A small-molecule ligand and the protein it binds are described below.
Small molecule (SMILES): CCOc1noc2cc(OCCC3CCN(c4ccc(C)nn4)CC3)ccc12

Binding-site contacts:
Ligand atom C25 contacts residue PHE180 of chain 4.A at 3.5 Å (hydrophobic).
Ligand atom N24 contacts residue PHE180 of chain 4.A at 3.6 Å.
Ligand atom O23 contacts residue LEU216 of chain 4.A at 3.7 Å.
Ligand atom C22 contacts residue ILE123 of chain 4.A at 3.6 Å (hydrophobic).
Ligand atom N07 contacts residue LEU101 of chain 4.A at 3.7 Å.
Ligand atom C14 contacts residue HIS237 of chain 4.A at 3.5 Å.
Ligand atom C28 contacts residue TYR143 of chain 4.A at 3.4 Å (hydrophobic).
Ligand atom C19 contacts residue LEU182 of chain 4.A at 3.6 Å (hydrophobic).
Ligand atom C18 contacts residue TYR145 of chain 4.A at 3.8 Å (hydrophobic).
Ligand atom C28 contacts residue MET144 of chain 4.A at 3.8 Å (hydrophobic).
Ligand atom C04 contacts residue MET213 of chain 4.A at 3.9 Å (hydrophobic).
Ligand atom C12 contacts residue ILE99 of chain 4.A at 3.7 Å (hydrophobic).
Ligand atom C14 contacts residue SER121 of chain 4.A at 3.5 Å.
Ligand atom C03 contacts residue ASN211 of chain 4.A at 3.1 Å.
Ligand atom C22 contacts residue ILE99 of chain 4.A at 3.9 Å (hydrophobic).
Ligand atom O16 contacts residue ILE99 of chain 4.A at 3.6 Å.
Ligand atom C18 contacts residue ILE99 of chain 4.A at 3.8 Å (hydrophobic).
Ligand atom N06 contacts residue LEU101 of chain 4.A at 3.2 Å.
Ligand atom C01 contacts residue TYR192 of chain 4.A at 2.9 Å (hydrophobic).
Ligand atom C17 contacts residue ILE99 of chain 4.A at 3.8 Å (hydrophobic).
Ligand atom C10 contacts residue TYR191 of chain 4.A at 3.7 Å (hydrophobic).
Ligand atom C15 contacts residue LEU182 of chain 4.A at 3.7 Å (hydrophobic).
Ligand atom C28 contacts residue TYR145 of chain 4.A at 3.3 Å (hydrophobic).
Ligand atom C18 contacts residue LEU182 of chain 4.A at 3.2 Å (hydrophobic).
Ligand atom O26 contacts residue TYR145 of chain 4.A at 3.2 Å.
Ligand atom C17 contacts residue LEU182 of chain 4.A at 3.7 Å (hydrophobic).
Ligand atom C09 contacts residue TYR191 of chain 4.A at 3.6 Å (hydrophobic).
Ligand atom O26 contacts residue PHE180 of chain 4.A at 3.7 Å.
Ligand atom N08 contacts residue LEU101 of chain 4.A at 3.8 Å.
Ligand atom C13 contacts residue MET213 of chain 4.A at 3.4 Å (hydrophobic).
Ligand atom C21 contacts residue ILE123 of chain 4.A at 3.8 Å (hydrophobic).
Ligand atom N24 contacts residue LEU216 of chain 4.A at 3.5 Å.
Ligand atom C19 contacts residue TYR145 of chain 4.A at 3.2 Å (hydrophobic).
Ligand atom C15 contacts residue ILE123 of chain 4.A at 3.6 Å (hydrophobic).
Ligand atom C09 contacts residue LEU101 of chain 4.A at 3.8 Å (hydrophobic).
Ligand atom C28 contacts residue ALA167 of chain 4.A at 3.1 Å (hydrophobic).
Ligand atom C04 contacts residue ASN211 of chain 4.A at 3.4 Å.
Ligand atom C05 contacts residue LEU101 of chain 4.A at 3.9 Å (hydrophobic).
Ligand atom C27 contacts residue PHE180 of chain 4.A at 3.2 Å (hydrophobic).
Ligand atom C01 contacts residue THR207 of chain 4.A at 2.9 Å.

Sequence of chain 4.A:
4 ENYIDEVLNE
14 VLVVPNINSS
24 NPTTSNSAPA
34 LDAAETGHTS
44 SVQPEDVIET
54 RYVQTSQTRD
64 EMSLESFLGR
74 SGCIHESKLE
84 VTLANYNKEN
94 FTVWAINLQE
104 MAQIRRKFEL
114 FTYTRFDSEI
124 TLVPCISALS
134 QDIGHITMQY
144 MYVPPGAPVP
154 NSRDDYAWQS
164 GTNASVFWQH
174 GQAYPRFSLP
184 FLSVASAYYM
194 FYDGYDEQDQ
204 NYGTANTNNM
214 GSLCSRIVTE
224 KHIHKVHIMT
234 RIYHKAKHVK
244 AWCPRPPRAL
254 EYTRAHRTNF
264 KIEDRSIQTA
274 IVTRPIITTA